Binding-site contacts:
Ligand atom C7 contacts residue ASN302 of chain 1.B at 3.6 Å.
Ligand atom C5 contacts residue GLY303 of chain 1.B at 4.5 Å.
Ligand atom C4 contacts residue ASN302 of chain 1.B at 4.3 Å.
Ligand atom C3 contacts residue ASN302 of chain 1.B at 3.8 Å.
Ligand atom O5 contacts residue ASN302 of chain 1.B at 2.3 Å (h-bond).
Ligand atom C6 contacts residue GLY303 of chain 1.B at 4.0 Å.
Ligand atom C5 contacts residue ASN302 of chain 1.B at 3.6 Å.
Ligand atom C1 contacts residue ASN302 of chain 1.B at 1.4 Å.
Ligand atom O5 contacts residue GLY303 of chain 1.B at 3.4 Å (h-bond).
Ligand atom C2 contacts residue ASN302 of chain 1.B at 2.5 Å.
Ligand atom N2 contacts residue ASN302 of chain 1.B at 2.9 Å (h-bond).
Ligand atom O7 contacts residue ASN302 of chain 1.B at 3.9 Å.
Ligand atom C1 contacts residue GLY303 of chain 1.B at 4.0 Å.
Ligand atom O6 contacts residue GLY303 of chain 1.B at 4.0 Å.

This small molecule binds to this protein.
Small molecule (SMILES): CC(=O)N[C@@H]1[C@@H](O)[C@H](O)[C@@H](CO)O[C@H]1O

Sequence of chain 1.B:
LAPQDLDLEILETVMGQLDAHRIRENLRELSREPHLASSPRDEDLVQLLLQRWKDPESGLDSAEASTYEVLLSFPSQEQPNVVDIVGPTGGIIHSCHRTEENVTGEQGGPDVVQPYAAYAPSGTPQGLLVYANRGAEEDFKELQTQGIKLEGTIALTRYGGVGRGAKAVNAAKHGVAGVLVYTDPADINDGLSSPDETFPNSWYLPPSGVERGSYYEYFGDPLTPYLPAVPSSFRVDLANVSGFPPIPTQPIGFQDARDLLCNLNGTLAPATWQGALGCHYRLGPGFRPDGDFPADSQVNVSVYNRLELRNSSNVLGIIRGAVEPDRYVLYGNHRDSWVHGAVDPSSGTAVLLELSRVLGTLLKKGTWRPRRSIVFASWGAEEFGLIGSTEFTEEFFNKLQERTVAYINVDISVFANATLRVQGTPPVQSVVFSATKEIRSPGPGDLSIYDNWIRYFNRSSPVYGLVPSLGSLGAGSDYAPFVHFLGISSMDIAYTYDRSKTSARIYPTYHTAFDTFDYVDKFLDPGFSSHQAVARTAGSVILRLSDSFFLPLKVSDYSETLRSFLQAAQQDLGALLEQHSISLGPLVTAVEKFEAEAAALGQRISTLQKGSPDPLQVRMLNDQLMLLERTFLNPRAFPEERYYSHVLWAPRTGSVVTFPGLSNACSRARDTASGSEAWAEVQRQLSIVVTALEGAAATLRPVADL